Binding-site contacts:
Ligand atom C7 contacts residue ALA37 of chain 1.C at 3.9 Å (hydrophobic).
Ligand atom C4 contacts residue ILE38 of chain 1.C at 3.9 Å (hydrophobic).
Ligand atom C10 contacts residue ALA37 of chain 1.C at 4.1 Å (hydrophobic).
Ligand atom C5 contacts residue LYS138 of chain 1.C at 3.8 Å.
Ligand atom O1 contacts residue ALA37 of chain 1.C at 3.5 Å.
Ligand atom S contacts residue ALA37 of chain 1.C at 4.0 Å.
Ligand atom C7 contacts residue ALA58 of chain 1.C at 3.9 Å (hydrophobic).
Ligand atom C9 contacts residue LYS138 of chain 1.C at 3.9 Å.
Ligand atom C12 contacts residue 2AN1 of chain 1.DA at 3.3 Å.
Ligand atom C10 contacts residue LYS138 of chain 1.C at 3.8 Å.
Ligand atom C16 contacts residue ILE35 of chain 1.C at 3.9 Å (hydrophobic).
Ligand atom C8 contacts residue ALA37 of chain 1.C at 3.4 Å (hydrophobic).
Ligand atom C8 contacts residue GLU60 of chain 1.C at 3.7 Å.
Ligand atom C4 contacts residue ILE142 of chain 1.C at 4.1 Å (hydrophobic).
Ligand atom C14 contacts residue 2AN1 of chain 1.DA at 3.8 Å.
Ligand atom C9 contacts residue ALA37 of chain 1.C at 3.5 Å (hydrophobic).
Ligand atom C1 contacts residue 2AN1 of chain 1.DA at 4.2 Å.
Ligand atom C6 contacts residue 2AN1 of chain 1.EA at 3.9 Å.
Ligand atom N contacts residue 2AN1 of chain 1.DA at 3.5 Å.
Ligand atom O2 contacts residue ALA37 of chain 1.C at 4.1 Å.
Ligand atom C6 contacts residue ILE38 of chain 1.C at 4.3 Å (hydrophobic).
Ligand atom C7 contacts residue LYS138 of chain 1.C at 4.1 Å.
Ligand atom C4 contacts residue 2AN1 of chain 1.EA at 4.3 Å.
Ligand atom C3 contacts residue LYS138 of chain 1.C at 3.6 Å.
Ligand atom O3 contacts residue 2AN1 of chain 1.DA at 3.4 Å.
Ligand atom C6 contacts residue LYS138 of chain 1.C at 4.0 Å.
Ligand atom C2 contacts residue ILE35 of chain 1.C at 4.1 Å (hydrophobic).
Ligand atom C11 contacts residue 2AN1 of chain 1.DA at 3.8 Å.
Ligand atom C6 contacts residue ALA58 of chain 1.C at 4.3 Å (hydrophobic).
Ligand atom C4 contacts residue LYS138 of chain 1.C at 3.8 Å.
Ligand atom C7 contacts residue 2AN1 of chain 1.EA at 3.9 Å.
Ligand atom C13 contacts residue 2AN1 of chain 1.DA at 3.5 Å.
Ligand atom C8 contacts residue LYS138 of chain 1.C at 4.0 Å.
Ligand atom C7 contacts residue GLU60 of chain 1.C at 4.0 Å.
Ligand atom C3 contacts residue ILE142 of chain 1.C at 3.9 Å (hydrophobic).
Ligand atom C2 contacts residue LYS138 of chain 1.C at 3.8 Å.
Ligand atom C15 contacts residue ILE35 of chain 1.C at 4.2 Å (hydrophobic).
Ligand atom O2 contacts residue GLU60 of chain 1.C at 3.9 Å.
Ligand atom C1 contacts residue LYS138 of chain 1.C at 4.0 Å.
Ligand atom C3 contacts residue ILE35 of chain 1.C at 4.2 Å (hydrophobic).

Sequence of chain 1.C:
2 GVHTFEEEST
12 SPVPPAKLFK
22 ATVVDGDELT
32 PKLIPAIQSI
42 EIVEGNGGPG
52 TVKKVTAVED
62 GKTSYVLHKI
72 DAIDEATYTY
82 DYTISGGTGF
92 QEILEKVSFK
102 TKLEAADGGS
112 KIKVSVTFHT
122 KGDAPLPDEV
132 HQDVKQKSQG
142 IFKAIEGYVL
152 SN

A small-molecule ligand and the protein it binds are described below.
Small molecule (SMILES): O=S(=O)(O)c1cccc2cccc(Nc3ccccc3)c12